A small-molecule ligand and the protein it binds are described below.
Small molecule (SMILES): CC(=O)N[C@@H]1[C@@H](O)[C@H](O)[C@@H](CO)O[C@H]1O

Sequence of chain 1.A:
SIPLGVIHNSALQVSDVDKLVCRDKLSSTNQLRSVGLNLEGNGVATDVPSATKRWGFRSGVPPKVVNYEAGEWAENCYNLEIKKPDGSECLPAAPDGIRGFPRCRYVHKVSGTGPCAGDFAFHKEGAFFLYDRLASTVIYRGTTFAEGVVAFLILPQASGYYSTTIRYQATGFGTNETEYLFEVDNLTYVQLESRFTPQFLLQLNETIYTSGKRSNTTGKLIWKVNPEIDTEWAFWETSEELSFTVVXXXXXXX

Binding-site contacts:
Ligand atom O3 contacts residue ASN201 of chain 1.A at 4.3 Å.
Ligand atom C5 contacts residue ASN201 of chain 1.A at 3.6 Å.
Ligand atom O4 contacts residue ASN201 of chain 1.A at 4.4 Å.
Ligand atom N2 contacts residue ASN201 of chain 1.A at 3.0 Å (h-bond).
Ligand atom C6 contacts residue GLU202 of chain 1.A at 4.1 Å.
Ligand atom C1 contacts residue GLU202 of chain 1.A at 3.5 Å.
Ligand atom O5 contacts residue GLU202 of chain 1.A at 2.8 Å (salt-bridge).
Ligand atom C3 contacts residue ASN201 of chain 1.A at 3.7 Å.
Ligand atom O7 contacts residue ASN201 of chain 1.A at 4.2 Å.
Ligand atom O5 contacts residue ASN201 of chain 1.A at 2.4 Å (h-bond).
Ligand atom C5 contacts residue GLU202 of chain 1.A at 4.0 Å.
Ligand atom C1 contacts residue ASN201 of chain 1.A at 1.4 Å.
Ligand atom C4 contacts residue ASN201 of chain 1.A at 4.1 Å.
Ligand atom C7 contacts residue ASN201 of chain 1.A at 3.9 Å.
Ligand atom C2 contacts residue ASN201 of chain 1.A at 2.4 Å.